Binding-site contacts:
Ligand atom C6 contacts residue LEU39 of chain 1.A at 3.6 Å (hydrophobic).
Ligand atom N3 contacts residue VAL117 of chain 1.A at 2.7 Å (h-bond).
Ligand atom C8 contacts residue LEU166 of chain 1.A at 3.5 Å (hydrophobic).
Ligand atom C7 contacts residue ALA64 of chain 1.A at 3.3 Å (hydrophobic).
Ligand atom C4 contacts residue LEU39 of chain 1.A at 3.6 Å (hydrophobic).
Ligand atom O2 contacts residue GLY40 of chain 1.A at 3.3 Å.
Ligand atom F1 contacts residue ALA64 of chain 1.A at 3.6 Å.
Ligand atom C2 contacts residue GLY120 of chain 1.A at 3.5 Å.
Ligand atom O2 contacts residue VAL47 of chain 1.A at 3.5 Å.
Ligand atom C3 contacts residue GLY120 of chain 1.A at 3.6 Å.
Ligand atom N4 contacts residue VAL117 of chain 1.A at 2.9 Å (h-bond).
Ligand atom C17 contacts residue GLY42 of chain 1.A at 3.6 Å.
Ligand atom O1 contacts residue SER121 of chain 1.A at 2.9 Å (h-bond).
Ligand atom C17 contacts residue GLU41 of chain 1.A at 3.4 Å.
Ligand atom C12 contacts residue ARG163 of chain 1.A at 3.6 Å.
Ligand atom F1 contacts residue ILE96 of chain 1.A at 3.3 Å.
Ligand atom C19 contacts residue GLY45 of chain 1.A at 3.6 Å.
Ligand atom C1 contacts residue TYR116 of chain 1.A at 3.5 Å (hydrophobic).
Ligand atom C7 contacts residue ILE96 of chain 1.A at 3.6 Å (hydrophobic).
Ligand atom N8 contacts residue LYS46 of chain 1.A at 3.5 Å (salt-bridge).
Ligand atom C18 contacts residue GLU41 of chain 1.A at 3.6 Å.
Ligand atom N8 contacts residue GLY45 of chain 1.A at 3.1 Å.
Ligand atom C1 contacts residue GLY120 of chain 1.A at 3.5 Å.
Ligand atom C14 contacts residue GLY176 of chain 1.A at 3.6 Å.
Ligand atom N3 contacts residue TYR116 of chain 1.A at 3.6 Å.
Ligand atom C16 contacts residue ASP177 of chain 1.A at 3.5 Å.
Ligand atom C18 contacts residue GLY42 of chain 1.A at 3.7 Å.
Ligand atom N2 contacts residue GLY120 of chain 1.A at 3.6 Å.
Ligand atom C7 contacts residue GLU115 of chain 1.A at 3.5 Å.
Ligand atom C5 contacts residue ASP124 of chain 1.A at 3.3 Å.
Ligand atom C1 contacts residue VAL117 of chain 1.A at 3.5 Å (hydrophobic).
Ligand atom C6 contacts residue VAL117 of chain 1.A at 3.6 Å (hydrophobic).
Ligand atom C7 contacts residue LEU166 of chain 1.A at 3.6 Å (hydrophobic).
Ligand atom N8 contacts residue LYS66 of chain 1.A at 3.5 Å.
Ligand atom C2 contacts residue VAL117 of chain 1.A at 3.4 Å (hydrophobic).
Ligand atom C9 contacts residue LEU166 of chain 1.A at 3.5 Å (hydrophobic).
Ligand atom C15 contacts residue VAL47 of chain 1.A at 3.5 Å (hydrophobic).
Ligand atom C19 contacts residue GLY42 of chain 1.A at 3.6 Å.
Ligand atom N7 contacts residue ASP177 of chain 1.A at 2.9 Å (salt-bridge).
Ligand atom O1 contacts residue GLY120 of chain 1.A at 3.6 Å.

Sequence of chain 1.A:
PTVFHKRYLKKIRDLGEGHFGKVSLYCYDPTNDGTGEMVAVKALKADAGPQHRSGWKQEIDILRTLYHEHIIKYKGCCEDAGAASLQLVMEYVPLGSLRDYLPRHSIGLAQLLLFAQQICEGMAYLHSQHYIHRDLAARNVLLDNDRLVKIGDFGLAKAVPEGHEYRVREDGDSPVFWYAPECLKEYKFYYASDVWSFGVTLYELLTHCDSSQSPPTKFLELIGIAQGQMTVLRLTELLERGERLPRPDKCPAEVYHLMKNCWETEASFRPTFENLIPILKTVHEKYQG

A protein and the small-molecule ligand that binds it are described below.
Small molecule (SMILES): N#C[C@@H]1C[C@H]1C(=O)N[C@@]12C[C@@H]1CN(c1nc(Nc3cnn(CCO)c3)ncc1F)C2